Sequence of chain 2.A:
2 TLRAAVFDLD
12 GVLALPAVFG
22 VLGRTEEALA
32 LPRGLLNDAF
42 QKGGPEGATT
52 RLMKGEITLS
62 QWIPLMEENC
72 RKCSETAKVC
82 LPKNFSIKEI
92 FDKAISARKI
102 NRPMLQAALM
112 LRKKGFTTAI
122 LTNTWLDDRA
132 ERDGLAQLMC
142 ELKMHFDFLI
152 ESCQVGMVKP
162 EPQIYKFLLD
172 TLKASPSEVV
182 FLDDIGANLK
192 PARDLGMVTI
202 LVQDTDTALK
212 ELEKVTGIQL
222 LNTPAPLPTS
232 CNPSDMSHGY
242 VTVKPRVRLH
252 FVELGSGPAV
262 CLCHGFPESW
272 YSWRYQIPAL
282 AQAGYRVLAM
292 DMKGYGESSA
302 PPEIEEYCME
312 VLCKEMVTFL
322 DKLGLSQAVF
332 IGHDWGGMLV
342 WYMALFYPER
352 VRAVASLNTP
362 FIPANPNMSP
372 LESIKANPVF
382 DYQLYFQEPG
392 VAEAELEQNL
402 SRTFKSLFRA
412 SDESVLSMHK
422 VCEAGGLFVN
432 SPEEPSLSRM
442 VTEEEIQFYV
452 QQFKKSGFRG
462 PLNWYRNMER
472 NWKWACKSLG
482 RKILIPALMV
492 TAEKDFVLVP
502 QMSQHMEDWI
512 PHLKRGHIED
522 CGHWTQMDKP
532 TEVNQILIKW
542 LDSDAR

Binding-site contacts:
Ligand atom C5 contacts residue LEU408 of chain 2.A at 3.6 Å (hydrophobic).
Ligand atom F11 contacts residue MET419 of chain 2.A at 3.8 Å.
Ligand atom F13 contacts residue TYR383 of chain 2.A at 4.0 Å.
Ligand atom F12 contacts residue TRP525 of chain 2.A at 4.0 Å.
Ligand atom C7 contacts residue TRP525 of chain 2.A at 4.1 Å (hydrophobic).
Ligand atom C15 contacts residue VAL498 of chain 2.A at 3.9 Å (hydrophobic).
Ligand atom N16 contacts residue TYR466 of chain 2.A at 2.5 Å (h-bond).
Ligand atom C1 contacts residue MET419 of chain 2.A at 4.1 Å (hydrophobic).
Ligand atom C15 contacts residue TYR383 of chain 2.A at 3.0 Å (hydrophobic).
Ligand atom C7 contacts residue ASP335 of chain 2.A at 3.7 Å.
Ligand atom C8 contacts residue VAL498 of chain 2.A at 4.0 Å (hydrophobic).
Ligand atom C14 contacts residue PHE267 of chain 2.A at 3.5 Å (hydrophobic).
Ligand atom C7 contacts residue HIS524 of chain 2.A at 3.6 Å.
Ligand atom C6 contacts residue MET419 of chain 2.A at 4.1 Å (hydrophobic).
Ligand atom C14 contacts residue ASP335 of chain 2.A at 3.3 Å.
Ligand atom C5 contacts residue MET419 of chain 2.A at 3.6 Å (hydrophobic).
Ligand atom N16 contacts residue ASP335 of chain 2.A at 2.6 Å (salt-bridge).
Ligand atom C8 contacts residue ASP335 of chain 2.A at 3.9 Å.
Ligand atom N16 contacts residue TYR383 of chain 2.A at 3.5 Å (h-bond).
Ligand atom C10 contacts residue MET419 of chain 2.A at 4.0 Å (hydrophobic).
Ligand atom N4 contacts residue HIS524 of chain 2.A at 3.8 Å.
Ligand atom C2 contacts residue TRP525 of chain 2.A at 4.0 Å (hydrophobic).
Ligand atom C7 contacts residue PHE267 of chain 2.A at 3.5 Å (hydrophobic).
Ligand atom C8 contacts residue HIS524 of chain 2.A at 3.9 Å.
Ligand atom F12 contacts residue PHE267 of chain 2.A at 3.6 Å.
Ligand atom C15 contacts residue TYR466 of chain 2.A at 3.2 Å (hydrophobic).
Ligand atom C10 contacts residue TRP525 of chain 2.A at 3.8 Å (hydrophobic).
Ligand atom C9 contacts residue TRP525 of chain 2.A at 3.9 Å (hydrophobic).
Ligand atom C5 contacts residue TRP525 of chain 2.A at 3.9 Å (hydrophobic).
Ligand atom C2 contacts residue MET419 of chain 2.A at 3.7 Å (hydrophobic).
Ligand atom C6 contacts residue LEU408 of chain 2.A at 3.8 Å (hydrophobic).
Ligand atom C15 contacts residue ASP335 of chain 2.A at 3.4 Å.
Ligand atom F11 contacts residue LEU428 of chain 2.A at 3.8 Å.
Ligand atom F12 contacts residue LEU408 of chain 2.A at 3.5 Å.
Ligand atom F11 contacts residue LEU408 of chain 2.A at 3.1 Å.
Ligand atom C14 contacts residue TYR466 of chain 2.A at 3.1 Å (hydrophobic).
Ligand atom F12 contacts residue PRO268 of chain 2.A at 3.9 Å.
Ligand atom F13 contacts residue PHE387 of chain 2.A at 4.1 Å.
Ligand atom F13 contacts residue PHE267 of chain 2.A at 4.0 Å.
Ligand atom N4 contacts residue TRP525 of chain 2.A at 4.1 Å.

This protein binds this small molecule.
Small molecule (SMILES): FC(F)(F)c1cccnc1N1CCNCC1